The protein below binds the small molecule below.
Small molecule (SMILES): CC(=O)N[C@@H]1[C@@H](O)[C@H](O)[C@@H](CO)O[C@H]1O

Sequence of chain 2.A:
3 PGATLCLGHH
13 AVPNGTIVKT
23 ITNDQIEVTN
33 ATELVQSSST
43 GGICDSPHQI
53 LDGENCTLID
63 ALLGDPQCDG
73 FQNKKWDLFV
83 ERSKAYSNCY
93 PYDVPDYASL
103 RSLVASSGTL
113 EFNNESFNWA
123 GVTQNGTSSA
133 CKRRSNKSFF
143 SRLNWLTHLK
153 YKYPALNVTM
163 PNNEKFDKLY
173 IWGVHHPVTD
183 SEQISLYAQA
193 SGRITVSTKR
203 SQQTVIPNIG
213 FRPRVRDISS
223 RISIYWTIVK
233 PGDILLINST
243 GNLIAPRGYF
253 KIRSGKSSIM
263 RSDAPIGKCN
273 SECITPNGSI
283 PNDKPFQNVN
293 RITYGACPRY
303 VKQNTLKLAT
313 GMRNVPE

Binding-site contacts:
Ligand atom O5 contacts residue ASN57 of chain 2.A at 2.3 Å (h-bond).
Ligand atom N2 contacts residue ASN57 of chain 2.A at 2.9 Å (h-bond).
Ligand atom C2 contacts residue ASN57 of chain 2.A at 2.5 Å.
Ligand atom C5 contacts residue ASN57 of chain 2.A at 3.6 Å.
Ligand atom O5 contacts residue TYR88 of chain 2.A at 3.4 Å (h-bond).
Ligand atom C8 contacts residue GLU56 of chain 2.A at 3.6 Å.
Ligand atom C7 contacts residue ASN57 of chain 2.A at 3.4 Å.
Ligand atom C3 contacts residue ASN57 of chain 2.A at 3.8 Å.
Ligand atom C6 contacts residue TYR88 of chain 2.A at 3.5 Å (hydrophobic).
Ligand atom O7 contacts residue ASN57 of chain 2.A at 3.5 Å (h-bond).
Ligand atom C4 contacts residue ASN57 of chain 2.A at 4.2 Å.
Ligand atom O6 contacts residue TYR88 of chain 2.A at 2.8 Å (h-bond).
Ligand atom C5 contacts residue TYR88 of chain 2.A at 4.1 Å (hydrophobic).
Ligand atom C1 contacts residue ASN57 of chain 2.A at 1.4 Å.